This small molecule binds to this protein.
Small molecule (SMILES): Nc1nc2c(ncn2[C@H]2C[C@H](O)[C@@H](CO[P](=O)(O)O[P](=O)(O)OP(=O)(O)O)O2)c(=O)[nH]1

Sequence of chain 1.C:
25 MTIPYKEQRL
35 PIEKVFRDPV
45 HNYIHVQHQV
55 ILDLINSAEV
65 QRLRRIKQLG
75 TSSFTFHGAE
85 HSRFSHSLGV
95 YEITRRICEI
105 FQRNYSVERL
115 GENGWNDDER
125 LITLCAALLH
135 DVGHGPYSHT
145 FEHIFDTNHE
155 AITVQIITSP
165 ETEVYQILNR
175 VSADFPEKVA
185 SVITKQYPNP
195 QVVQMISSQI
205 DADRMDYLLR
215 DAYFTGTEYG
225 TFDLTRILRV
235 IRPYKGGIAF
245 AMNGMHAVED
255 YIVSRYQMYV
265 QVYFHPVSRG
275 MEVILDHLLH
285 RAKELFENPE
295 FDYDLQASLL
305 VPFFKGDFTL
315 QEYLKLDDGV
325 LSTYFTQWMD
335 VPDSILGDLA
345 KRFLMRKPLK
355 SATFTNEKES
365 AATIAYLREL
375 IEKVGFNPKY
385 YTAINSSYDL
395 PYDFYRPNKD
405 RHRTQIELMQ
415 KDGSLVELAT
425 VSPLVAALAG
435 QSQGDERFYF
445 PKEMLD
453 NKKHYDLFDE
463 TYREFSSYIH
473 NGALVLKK

Sequence of chain 1.D:
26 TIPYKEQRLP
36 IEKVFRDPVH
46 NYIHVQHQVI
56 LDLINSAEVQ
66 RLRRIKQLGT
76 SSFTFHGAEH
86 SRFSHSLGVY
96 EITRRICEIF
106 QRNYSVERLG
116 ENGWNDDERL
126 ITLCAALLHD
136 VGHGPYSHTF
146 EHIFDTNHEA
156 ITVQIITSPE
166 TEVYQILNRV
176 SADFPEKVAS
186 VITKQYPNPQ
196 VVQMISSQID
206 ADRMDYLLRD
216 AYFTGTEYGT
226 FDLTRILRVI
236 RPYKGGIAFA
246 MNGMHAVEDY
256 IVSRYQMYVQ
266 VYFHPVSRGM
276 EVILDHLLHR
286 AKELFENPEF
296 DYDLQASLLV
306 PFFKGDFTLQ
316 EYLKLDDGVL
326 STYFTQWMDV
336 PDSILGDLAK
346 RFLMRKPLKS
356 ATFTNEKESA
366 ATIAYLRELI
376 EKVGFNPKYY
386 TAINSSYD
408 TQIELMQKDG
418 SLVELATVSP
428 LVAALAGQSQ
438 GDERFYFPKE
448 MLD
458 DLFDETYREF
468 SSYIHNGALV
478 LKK

Binding-site contacts:
Ligand atom N9 contacts residue PHE40 of chain 1.C at 3.6 Å.
Ligand atom O4' contacts residue THR79 of chain 1.D at 3.6 Å.
Ligand atom C8 contacts residue THR79 of chain 1.D at 3.4 Å.
Ligand atom C5' contacts residue VAL271 of chain 1.D at 3.7 Å (hydrophobic).
Ligand atom N7 contacts residue PHE78 of chain 1.D at 3.4 Å (h-bond).
Ligand atom N1 contacts residue ARG350 of chain 1.D at 3.3 Å (salt-bridge).
Ligand atom O2A contacts residue ARG350 of chain 1.D at 2.8 Å (salt-bridge).
Ligand atom N9 contacts residue PHE78 of chain 1.D at 3.7 Å.
Ligand atom O6 contacts residue ARG68 of chain 1.C at 3.0 Å (salt-bridge).
Ligand atom C5 contacts residue PHE40 of chain 1.C at 3.5 Å (hydrophobic).
Ligand atom N1 contacts residue ASN60 of chain 1.C at 2.8 Å (h-bond).
Ligand atom O4' contacts residue ARG350 of chain 1.D at 3.2 Å (salt-bridge).
Ligand atom O1G contacts residue LYS38 of chain 1.C at 3.5 Å (salt-bridge).
Ligand atom O6 contacts residue GLN65 of chain 1.C at 2.8 Å (h-bond).
Ligand atom C8 contacts residue PHE78 of chain 1.D at 3.2 Å (hydrophobic).
Ligand atom C4 contacts residue PHE40 of chain 1.C at 3.3 Å (hydrophobic).
Ligand atom N2 contacts residue ARG350 of chain 1.D at 3.5 Å (salt-bridge).
Ligand atom O2B contacts residue LYS38 of chain 1.C at 3.5 Å (salt-bridge).
Ligand atom O3' contacts residue VAL39 of chain 1.C at 3.4 Å (h-bond).
Ligand atom C6 contacts residue ARG350 of chain 1.D at 3.4 Å.
Ligand atom C2 contacts residue ASN60 of chain 1.C at 3.4 Å.
Ligand atom C2 contacts residue ARG350 of chain 1.D at 3.1 Å.
Ligand atom N3 contacts residue PHE40 of chain 1.C at 3.5 Å.
Ligand atom C4 contacts residue ARG350 of chain 1.D at 3.2 Å.
Ligand atom N2 contacts residue ASN60 of chain 1.C at 3.1 Å (h-bond).
Ligand atom O6 contacts residue ARG350 of chain 1.D at 3.4 Å.
Ligand atom C6 contacts residue ARG68 of chain 1.C at 3.5 Å.
Ligand atom N9 contacts residue ARG350 of chain 1.D at 3.4 Å (salt-bridge).
Ligand atom N7 contacts residue ARG68 of chain 1.C at 2.7 Å (salt-bridge).
Ligand atom C5 contacts residue ARG350 of chain 1.D at 3.4 Å.
Ligand atom N3 contacts residue ARG350 of chain 1.D at 3.4 Å (salt-bridge).
Ligand atom C5 contacts residue ARG68 of chain 1.C at 3.2 Å.
Ligand atom O1A contacts residue LYS38 of chain 1.C at 2.9 Å.
Ligand atom O1B contacts residue LYS354 of chain 1.D at 3.6 Å (salt-bridge).
Ligand atom O2G contacts residue LYS38 of chain 1.C at 3.4 Å (salt-bridge).
Ligand atom O5' contacts residue ARG350 of chain 1.D at 3.0 Å (salt-bridge).
Ligand atom O6 contacts residue PHE88 of chain 1.C at 3.4 Å.
Ligand atom O3G contacts residue LYS446 of chain 1.D at 3.6 Å.
Ligand atom N2 contacts residue LYS38 of chain 1.C at 3.7 Å.
Ligand atom C1' contacts residue THR79 of chain 1.D at 3.3 Å.